Binding-site contacts:
Ligand atom O contacts residue CYS145 of chain 1.A at 2.6 Å (h-bond).
Ligand atom O contacts residue GLN189 of chain 1.A at 3.3 Å.
Ligand atom O contacts residue MET165 of chain 1.A at 3.1 Å.
Ligand atom N contacts residue GLU166 of chain 1.A at 3.0 Å (salt-bridge).
Ligand atom CD1 contacts residue HIS41 of chain 1.A at 3.7 Å.
Ligand atom C contacts residue CYS145 of chain 1.A at 1.7 Å (hydrophobic).
Ligand atom N contacts residue CYS145 of chain 1.A at 3.0 Å (h-bond).
Ligand atom NH2 contacts residue ASN142 of chain 1.A at 3.5 Å.
Ligand atom CD2 contacts residue GLU166 of chain 1.A at 4.1 Å.
Ligand atom CH3 contacts residue GLU166 of chain 1.A at 3.8 Å.
Ligand atom CH3 contacts residue MET165 of chain 1.A at 3.7 Å (hydrophobic).
Ligand atom CD1 contacts residue MET49 of chain 1.A at 3.7 Å (hydrophobic).
Ligand atom C contacts residue HIS164 of chain 1.A at 3.8 Å.
Ligand atom N contacts residue HIS164 of chain 1.A at 3.0 Å (h-bond).
Ligand atom CA contacts residue GLU166 of chain 1.A at 3.8 Å.
Ligand atom C contacts residue HIS164 of chain 1.A at 4.1 Å.
Ligand atom O contacts residue THR190 of chain 1.A at 4.0 Å.
Ligand atom N contacts residue HIS41 of chain 1.A at 3.8 Å.
Ligand atom C contacts residue MET165 of chain 1.A at 4.0 Å (hydrophobic).
Ligand atom CB contacts residue HIS41 of chain 1.A at 3.9 Å.
Ligand atom CZ contacts residue ASN142 of chain 1.A at 3.7 Å.
Ligand atom NE contacts residue ASN142 of chain 1.A at 3.7 Å.
Ligand atom CA contacts residue HIS164 of chain 1.A at 3.6 Å.
Ligand atom C contacts residue HIS41 of chain 1.A at 3.5 Å.
Ligand atom CD contacts residue GLU166 of chain 1.A at 3.6 Å.
Ligand atom CD2 contacts residue ASP187 of chain 1.A at 3.7 Å.
Ligand atom O contacts residue HIS41 of chain 1.A at 2.8 Å (h-bond).
Ligand atom C contacts residue GLU166 of chain 1.A at 4.0 Å.
Ligand atom CA contacts residue CYS145 of chain 1.A at 2.6 Å (hydrophobic).
Ligand atom NH1 contacts residue ASN142 of chain 1.A at 3.9 Å.
Ligand atom CD1 contacts residue ASP187 of chain 1.A at 3.8 Å.
Ligand atom O contacts residue GLU166 of chain 1.A at 2.9 Å (salt-bridge).
Ligand atom CD2 contacts residue MET165 of chain 1.A at 4.0 Å (hydrophobic).
Ligand atom CD2 contacts residue ARG188 of chain 1.A at 3.8 Å.
Ligand atom C contacts residue GLU166 of chain 1.A at 3.8 Å.
Ligand atom CH3 contacts residue THR190 of chain 1.A at 3.4 Å.
Ligand atom CD1 contacts residue TYR54 of chain 1.A at 3.7 Å (hydrophobic).
Ligand atom CB contacts residue CYS145 of chain 1.A at 3.0 Å (hydrophobic).
Ligand atom CA contacts residue HIS164 of chain 1.A at 4.0 Å.
Ligand atom CB contacts residue GLU166 of chain 1.A at 3.7 Å.

A small-molecule ligand and the protein it binds are described below.
Small molecule (SMILES): CC(=O)N[C@@H](CC(C)C)C(=O)N[C@@H](CC(C)C)C(=O)N[C@H](C=O)CCCN=C(N)N

Sequence of chain 1.A:
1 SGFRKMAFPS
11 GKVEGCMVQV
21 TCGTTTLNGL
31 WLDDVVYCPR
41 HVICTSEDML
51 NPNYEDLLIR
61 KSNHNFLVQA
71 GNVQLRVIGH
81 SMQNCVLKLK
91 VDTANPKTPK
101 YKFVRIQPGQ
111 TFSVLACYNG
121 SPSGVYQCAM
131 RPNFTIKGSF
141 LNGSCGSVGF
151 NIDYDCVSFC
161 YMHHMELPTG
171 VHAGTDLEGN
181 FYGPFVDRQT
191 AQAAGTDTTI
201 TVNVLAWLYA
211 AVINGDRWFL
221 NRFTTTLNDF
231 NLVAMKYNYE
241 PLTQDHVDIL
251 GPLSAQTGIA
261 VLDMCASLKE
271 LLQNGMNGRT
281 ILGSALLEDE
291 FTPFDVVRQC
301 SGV